The protein below binds the small molecule below.
Small molecule (SMILES): OBc1cc(Br)cc(N2CCCC2)c1

Sequence of chain 1.A:
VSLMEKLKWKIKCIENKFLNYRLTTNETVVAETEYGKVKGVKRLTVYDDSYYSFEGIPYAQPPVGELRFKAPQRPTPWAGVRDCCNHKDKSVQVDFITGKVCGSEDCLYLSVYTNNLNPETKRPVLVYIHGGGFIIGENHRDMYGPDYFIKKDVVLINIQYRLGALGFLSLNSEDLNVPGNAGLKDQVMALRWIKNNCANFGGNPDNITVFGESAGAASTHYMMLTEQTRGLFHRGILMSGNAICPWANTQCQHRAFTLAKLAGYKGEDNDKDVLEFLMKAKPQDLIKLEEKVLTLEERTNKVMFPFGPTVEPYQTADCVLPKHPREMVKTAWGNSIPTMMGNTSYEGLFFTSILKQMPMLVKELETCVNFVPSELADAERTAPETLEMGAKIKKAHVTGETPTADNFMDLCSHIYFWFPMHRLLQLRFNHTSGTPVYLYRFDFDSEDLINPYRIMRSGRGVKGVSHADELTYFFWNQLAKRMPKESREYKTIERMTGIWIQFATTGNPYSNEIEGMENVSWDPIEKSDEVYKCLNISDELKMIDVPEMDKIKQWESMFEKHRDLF

Binding-site contacts:
Ligand atom BR contacts residue MET315 of chain 1.A at 3.8 Å.
Ligand atom C03 contacts residue SER225 of chain 1.A at 3.0 Å.
Ligand atom C09 contacts residue PHE361 of chain 1.A at 3.7 Å (hydrophobic).
Ligand atom C14 contacts residue ILE147 of chain 1.A at 4.3 Å (hydrophobic).
Ligand atom O06 contacts residue ALA226 of chain 1.A at 2.6 Å (h-bond).
Ligand atom C03 contacts residue HIS478 of chain 1.A at 3.9 Å.
Ligand atom C08 contacts residue GLY144 of chain 1.A at 3.4 Å.
Ligand atom C11 contacts residue MET315 of chain 1.A at 4.1 Å (hydrophobic).
Ligand atom C11 contacts residue PHE361 of chain 1.A at 4.1 Å (hydrophobic).
Ligand atom BR contacts residue PHE362 of chain 1.A at 3.8 Å.
Ligand atom B05 contacts residue ALA226 of chain 1.A at 3.2 Å.
Ligand atom N10 contacts residue PHE361 of chain 1.A at 3.9 Å.
Ligand atom N10 contacts residue PHE316 of chain 1.A at 3.9 Å.
Ligand atom C15 contacts residue PHE316 of chain 1.A at 3.8 Å (hydrophobic).
Ligand atom O06 contacts residue GLY143 of chain 1.A at 2.7 Å (h-bond).
Ligand atom BR contacts residue TRP258 of chain 1.A at 3.7 Å.
Ligand atom C02 contacts residue PHE361 of chain 1.A at 4.3 Å (hydrophobic).
Ligand atom BR contacts residue PHE428 of chain 1.A at 4.2 Å.
Ligand atom C15 contacts residue PHE361 of chain 1.A at 3.8 Å (hydrophobic).
Ligand atom B05 contacts residue SER225 of chain 1.A at 1.4 Å.
Ligand atom O06 contacts residue GLY142 of chain 1.A at 3.6 Å.
Ligand atom C04 contacts residue HIS478 of chain 1.A at 4.0 Å.
Ligand atom C08 contacts residue SER225 of chain 1.A at 3.7 Å.
Ligand atom C14 contacts residue MET467 of chain 1.A at 4.2 Å (hydrophobic).
Ligand atom B05 contacts residue GLY143 of chain 1.A at 3.9 Å.
Ligand atom C14 contacts residue GLY143 of chain 1.A at 4.3 Å.
Ligand atom C04 contacts residue GLY144 of chain 1.A at 3.8 Å.
Ligand atom C15 contacts residue MET315 of chain 1.A at 3.4 Å (hydrophobic).
Ligand atom C08 contacts residue PHE361 of chain 1.A at 4.1 Å (hydrophobic).
Ligand atom C09 contacts residue PHE316 of chain 1.A at 3.8 Å (hydrophobic).
Ligand atom C04 contacts residue SER225 of chain 1.A at 2.5 Å.
Ligand atom C13 contacts residue ILE146 of chain 1.A at 4.1 Å (hydrophobic).
Ligand atom O06 contacts residue GLY144 of chain 1.A at 2.8 Å (h-bond).
Ligand atom C02 contacts residue MET315 of chain 1.A at 3.9 Å (hydrophobic).
Ligand atom B05 contacts residue GLY144 of chain 1.A at 3.7 Å.
Ligand atom O06 contacts residue SER225 of chain 1.A at 2.4 Å (h-bond).
Ligand atom C08 contacts residue GLY143 of chain 1.A at 4.0 Å.
Ligand atom C11 contacts residue PHE316 of chain 1.A at 4.2 Å (hydrophobic).
Ligand atom B05 contacts residue HIS478 of chain 1.A at 3.6 Å.
Ligand atom C13 contacts residue ILE147 of chain 1.A at 4.2 Å (hydrophobic).